Binding-site contacts:
Ligand atom C04 contacts residue GLU51 of chain 4.A at 3.2 Å.
Ligand atom O08 contacts residue PHE150 of chain 4.A at 3.5 Å.
Ligand atom F26 contacts residue CYS148 of chain 4.A at 3.4 Å.
Ligand atom C03 contacts residue MET78 of chain 4.A at 3.5 Å (hydrophobic).
Ligand atom F26 contacts residue ILE63 of chain 4.A at 3.5 Å.
Ligand atom C20 contacts residue LEU55 of chain 4.A at 3.7 Å (hydrophobic).
Ligand atom C11 contacts residue VAL64 of chain 4.A at 3.3 Å (hydrophobic).
Ligand atom C01 contacts residue MET78 of chain 4.A at 3.7 Å (hydrophobic).
Ligand atom C33 contacts residue ILE127 of chain 4.A at 3.1 Å (hydrophobic).
Ligand atom N34 contacts residue ILE127 of chain 4.A at 2.9 Å (h-bond).
Ligand atom F27 contacts residue LEU118 of chain 4.A at 3.7 Å.
Ligand atom C13 contacts residue LEU137 of chain 4.A at 3.7 Å (hydrophobic).
Ligand atom C18 contacts residue ASP149 of chain 4.A at 3.4 Å.
Ligand atom N19 contacts residue ASP149 of chain 4.A at 3.7 Å.
Ligand atom F26 contacts residue ILE147 of chain 4.A at 3.3 Å.
Ligand atom O39 contacts residue CYS148 of chain 4.A at 3.1 Å.
Ligand atom O39 contacts residue ASP149 of chain 4.A at 2.5 Å (salt-bridge).
Ligand atom C29 contacts residue LEU55 of chain 4.A at 3.7 Å (hydrophobic).
Ligand atom N17 contacts residue ALA81 of chain 4.A at 3.0 Å (h-bond).
Ligand atom C22 contacts residue GLN54 of chain 4.A at 3.6 Å.
Ligand atom F27 contacts residue ILE63 of chain 4.A at 3.6 Å.
Ligand atom C11 contacts residue GLU79 of chain 4.A at 3.2 Å.
Ligand atom C02 contacts residue MET78 of chain 4.A at 3.5 Å (hydrophobic).
Ligand atom C35 contacts residue ASP149 of chain 4.A at 3.2 Å.
Ligand atom C35 contacts residue HIS128 of chain 4.A at 3.2 Å.
Ligand atom F28 contacts residue HIS128 of chain 4.A at 3.0 Å.
Ligand atom C33 contacts residue GLN54 of chain 4.A at 3.5 Å.
Ligand atom C37 contacts residue HIS128 of chain 4.A at 3.7 Å.
Ligand atom C10 contacts residue VAL64 of chain 4.A at 3.4 Å (hydrophobic).
Ligand atom N12 contacts residue ALA81 of chain 4.A at 3.1 Å (h-bond).
Ligand atom C38 contacts residue ILE127 of chain 4.A at 3.4 Å (hydrophobic).
Ligand atom N12 contacts residue GLU79 of chain 4.A at 3.4 Å (salt-bridge).
Ligand atom C32 contacts residue ILE127 of chain 4.A at 3.5 Å (hydrophobic).
Ligand atom N34 contacts residue HIS128 of chain 4.A at 3.3 Å (h-bond).
Ligand atom C36 contacts residue ASP149 of chain 4.A at 3.3 Å.
Ligand atom C37 contacts residue ILE127 of chain 4.A at 3.7 Å (hydrophobic).
Ligand atom C10 contacts residue MET78 of chain 4.A at 3.7 Å (hydrophobic).
Ligand atom N19 contacts residue GLU51 of chain 4.A at 3.0 Å (salt-bridge).
Ligand atom C21 contacts residue GLU51 of chain 4.A at 3.6 Å.
Ligand atom C29 contacts residue ASP149 of chain 4.A at 3.6 Å.

Sequence of chain 4.A:
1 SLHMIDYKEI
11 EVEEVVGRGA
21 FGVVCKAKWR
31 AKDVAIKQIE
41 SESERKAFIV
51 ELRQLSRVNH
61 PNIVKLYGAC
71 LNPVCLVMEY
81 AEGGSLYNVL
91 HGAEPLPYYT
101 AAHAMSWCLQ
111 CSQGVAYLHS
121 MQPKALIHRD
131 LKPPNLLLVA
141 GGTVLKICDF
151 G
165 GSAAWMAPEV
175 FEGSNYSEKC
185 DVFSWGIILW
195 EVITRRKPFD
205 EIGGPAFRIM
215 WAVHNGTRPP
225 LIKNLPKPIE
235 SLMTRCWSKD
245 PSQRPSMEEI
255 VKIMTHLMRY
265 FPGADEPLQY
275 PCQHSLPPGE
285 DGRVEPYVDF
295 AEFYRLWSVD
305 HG

This small molecule binds to this protein.
Small molecule (SMILES): CCN1CCN(Cc2ccc(NC(=O)c3ccc(C)c(Oc4ccnc5[nH]ccc45)c3)cc2C(F)(F)F)CC1